Binding-site contacts:
Ligand atom C02 contacts residue ILE79 of chain 7.A at 4.0 Å (hydrophobic).
Ligand atom C33 contacts residue PHE66 of chain 7.A at 3.5 Å (hydrophobic).
Ligand atom C31 contacts residue ILE33 of chain 7.A at 4.5 Å (hydrophobic).
Ligand atom C32 contacts residue PHE66 of chain 7.A at 4.0 Å (hydrophobic).
Ligand atom C22 contacts residue PHE66 of chain 7.A at 3.7 Å (hydrophobic).
Ligand atom C30 contacts residue PHE66 of chain 7.A at 4.0 Å (hydrophobic).
Ligand atom O04 contacts residue PHE66 of chain 7.A at 4.4 Å.
Ligand atom O04 contacts residue ILE33 of chain 7.A at 4.4 Å.
Ligand atom C01 contacts residue PHE66 of chain 7.A at 4.4 Å (hydrophobic).
Ligand atom C03 contacts residue MET32 of chain 7.A at 4.3 Å (hydrophobic).
Ligand atom C12 contacts residue MET32 of chain 7.A at 4.0 Å (hydrophobic).
Ligand atom C01 contacts residue MET32 of chain 7.A at 4.0 Å (hydrophobic).
Ligand atom C33 contacts residue MET67 of chain 7.A at 4.2 Å (hydrophobic).
Ligand atom C24 contacts residue GLY82 of chain 7.A at 4.2 Å.
Ligand atom O04 contacts residue MET32 of chain 7.A at 3.3 Å.
Ligand atom C26 contacts residue MET32 of chain 7.A at 3.5 Å (hydrophobic).
Ligand atom C31 contacts residue PHE66 of chain 7.A at 4.0 Å (hydrophobic).
Ligand atom O02 contacts residue ILE79 of chain 7.A at 4.1 Å.
Ligand atom C25 contacts residue LEU36 of chain 7.A at 4.3 Å (hydrophobic).
Ligand atom C02 contacts residue MET32 of chain 7.A at 4.4 Å (hydrophobic).
Ligand atom O04 contacts residue ASN30 of chain 7.A at 4.5 Å.
Ligand atom C22 contacts residue LEU36 of chain 7.A at 3.7 Å (hydrophobic).
Ligand atom C24 contacts residue ILE79 of chain 7.A at 4.3 Å (hydrophobic).
Ligand atom N04 contacts residue MET32 of chain 7.A at 4.4 Å.
Ligand atom C05 contacts residue PHE66 of chain 7.A at 4.4 Å (hydrophobic).
Ligand atom C04 contacts residue PHE66 of chain 7.A at 3.8 Å (hydrophobic).
Ligand atom C25 contacts residue GLY82 of chain 7.A at 3.2 Å.
Ligand atom C02 contacts residue PHE66 of chain 7.A at 3.9 Å (hydrophobic).
Ligand atom C32 contacts residue MET67 of chain 7.A at 4.3 Å (hydrophobic).
Ligand atom C04 contacts residue MET32 of chain 7.A at 3.6 Å (hydrophobic).
Ligand atom C30 contacts residue MET32 of chain 7.A at 4.2 Å (hydrophobic).
Ligand atom N05 contacts residue PHE66 of chain 7.A at 3.8 Å.
Ligand atom C24 contacts residue ARG83 of chain 7.A at 4.1 Å.
Ligand atom C22 contacts residue GLY82 of chain 7.A at 4.2 Å.
Ligand atom C24 contacts residue GLU81 of chain 7.A at 4.5 Å.
Ligand atom N03 contacts residue PHE66 of chain 7.A at 4.1 Å.
Ligand atom C23 contacts residue ILE79 of chain 7.A at 4.4 Å (hydrophobic).

The small molecule below binds the protein below.
Small molecule (SMILES): C[C@H](C[C@@H](C[C@H](C[C@@H](C[C@@H](CCN1CCCC1=O)N1CCCC1=O)N1CCCC1=O)N1CCCC1=O)N1CCCC1=O)N1CCCC1=O

Sequence of chain 7.A:
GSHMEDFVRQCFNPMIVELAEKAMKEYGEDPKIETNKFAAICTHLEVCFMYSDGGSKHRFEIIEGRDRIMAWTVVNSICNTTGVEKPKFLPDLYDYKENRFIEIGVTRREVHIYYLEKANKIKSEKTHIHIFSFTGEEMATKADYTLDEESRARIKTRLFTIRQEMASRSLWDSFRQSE